Sequence of chain 1.B:
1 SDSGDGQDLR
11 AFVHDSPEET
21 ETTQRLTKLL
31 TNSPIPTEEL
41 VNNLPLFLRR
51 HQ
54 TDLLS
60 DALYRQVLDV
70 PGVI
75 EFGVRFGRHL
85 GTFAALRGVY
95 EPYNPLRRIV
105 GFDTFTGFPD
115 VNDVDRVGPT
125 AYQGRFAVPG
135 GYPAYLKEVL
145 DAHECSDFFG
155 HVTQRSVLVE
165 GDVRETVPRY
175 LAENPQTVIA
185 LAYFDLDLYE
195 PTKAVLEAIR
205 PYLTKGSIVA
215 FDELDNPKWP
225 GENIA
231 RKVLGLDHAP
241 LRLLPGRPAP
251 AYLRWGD

Binding-site contacts:
Ligand atom OE1 contacts residue PHE130 of chain 1.B at 3.4 Å.
Ligand atom CD contacts residue PHE130 of chain 1.B at 4.2 Å (hydrophobic).
Ligand atom N contacts residue ASP216 of chain 1.B at 2.6 Å (salt-bridge).
Ligand atom O contacts residue ASP216 of chain 1.B at 3.3 Å (salt-bridge).
Ligand atom C contacts residue ASP216 of chain 1.B at 3.9 Å.
Ligand atom C contacts residue NA1 of chain 1.Q at 4.1 Å.
Ligand atom CA contacts residue ASP216 of chain 1.B at 3.7 Å.
Ligand atom N contacts residue ASP189 of chain 1.B at 3.6 Å (salt-bridge).
Ligand atom N contacts residue ASP191 of chain 1.B at 4.0 Å.
Ligand atom N contacts residue NA1 of chain 1.Q at 4.0 Å.
Ligand atom CB contacts residue PHE130 of chain 1.B at 4.1 Å (hydrophobic).
Ligand atom O contacts residue NA1 of chain 1.Q at 2.9 Å (h-bond).
Ligand atom CG contacts residue TRP223 of chain 1.B at 4.1 Å (hydrophobic).
Ligand atom N contacts residue GLU217 of chain 1.B at 2.8 Å (salt-bridge).
Ligand atom C contacts residue GLU217 of chain 1.B at 3.7 Å.
Ligand atom CA contacts residue GLU217 of chain 1.B at 3.7 Å.
Ligand atom OE2 contacts residue TRP223 of chain 1.B at 2.9 Å (h-bond).
Ligand atom OE1 contacts residue TRP223 of chain 1.B at 4.4 Å.
Ligand atom OE2 contacts residue LYS222 of chain 1.B at 3.4 Å (salt-bridge).
Ligand atom CB contacts residue GLU217 of chain 1.B at 4.1 Å.
Ligand atom CD contacts residue TRP223 of chain 1.B at 3.6 Å (hydrophobic).
Ligand atom CG contacts residue GLU217 of chain 1.B at 3.4 Å.
Ligand atom O contacts residue GLU217 of chain 1.B at 3.1 Å (salt-bridge).
Ligand atom CD contacts residue LYS222 of chain 1.B at 4.4 Å.
Ligand atom O contacts residue EDO1 of chain 1.R at 4.0 Å.

This small molecule binds to this protein.
Small molecule (SMILES): N[C@@H](CCC(=O)O)C(=O)O